A protein and the small-molecule ligand that binds it are described below.
Small molecule (SMILES): [H]/N=C(\N)NCC

Binding-site contacts:
Ligand atom CZ contacts residue GLU73 of chain 1.A at 3.7 Å.
Ligand atom CD contacts residue GLU73 of chain 1.A at 4.0 Å.
Ligand atom CZ contacts residue THR65 of chain 1.A at 4.2 Å.
Ligand atom NH1 contacts residue ASN64 of chain 1.A at 3.7 Å.
Ligand atom CG contacts residue GLU73 of chain 1.A at 4.1 Å.
Ligand atom CZ contacts residue VAL68 of chain 1.A at 4.1 Å (hydrophobic).
Ligand atom CD contacts residue ALA63 of chain 1.A at 3.6 Å (hydrophobic).
Ligand atom NH1 contacts residue VAL68 of chain 1.A at 4.2 Å.
Ligand atom NH2 contacts residue GLU73 of chain 1.A at 2.8 Å (salt-bridge).
Ligand atom NH2 contacts residue VAL68 of chain 1.A at 3.1 Å (h-bond).
Ligand atom NE contacts residue ALA63 of chain 1.A at 4.0 Å.
Ligand atom NE contacts residue GLU73 of chain 1.A at 3.0 Å (salt-bridge).
Ligand atom NH1 contacts residue THR65 of chain 1.A at 3.8 Å.
Ligand atom NH2 contacts residue ILE69 of chain 1.A at 3.8 Å.
Ligand atom NH2 contacts residue THR65 of chain 1.A at 3.9 Å.

Sequence of chain 1.A:
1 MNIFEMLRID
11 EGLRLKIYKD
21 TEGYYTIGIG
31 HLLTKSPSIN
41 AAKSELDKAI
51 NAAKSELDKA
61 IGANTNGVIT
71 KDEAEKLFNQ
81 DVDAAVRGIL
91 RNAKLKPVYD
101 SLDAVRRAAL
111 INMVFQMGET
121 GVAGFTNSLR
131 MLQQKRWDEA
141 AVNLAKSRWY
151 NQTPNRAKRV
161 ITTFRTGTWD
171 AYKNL